This protein binds this small molecule.
Small molecule (SMILES): CC(=O)N[C@@H]1[C@@H](O)[C@H](O)[C@@H](CO)O[C@H]1O

Sequence of chain 1.C:
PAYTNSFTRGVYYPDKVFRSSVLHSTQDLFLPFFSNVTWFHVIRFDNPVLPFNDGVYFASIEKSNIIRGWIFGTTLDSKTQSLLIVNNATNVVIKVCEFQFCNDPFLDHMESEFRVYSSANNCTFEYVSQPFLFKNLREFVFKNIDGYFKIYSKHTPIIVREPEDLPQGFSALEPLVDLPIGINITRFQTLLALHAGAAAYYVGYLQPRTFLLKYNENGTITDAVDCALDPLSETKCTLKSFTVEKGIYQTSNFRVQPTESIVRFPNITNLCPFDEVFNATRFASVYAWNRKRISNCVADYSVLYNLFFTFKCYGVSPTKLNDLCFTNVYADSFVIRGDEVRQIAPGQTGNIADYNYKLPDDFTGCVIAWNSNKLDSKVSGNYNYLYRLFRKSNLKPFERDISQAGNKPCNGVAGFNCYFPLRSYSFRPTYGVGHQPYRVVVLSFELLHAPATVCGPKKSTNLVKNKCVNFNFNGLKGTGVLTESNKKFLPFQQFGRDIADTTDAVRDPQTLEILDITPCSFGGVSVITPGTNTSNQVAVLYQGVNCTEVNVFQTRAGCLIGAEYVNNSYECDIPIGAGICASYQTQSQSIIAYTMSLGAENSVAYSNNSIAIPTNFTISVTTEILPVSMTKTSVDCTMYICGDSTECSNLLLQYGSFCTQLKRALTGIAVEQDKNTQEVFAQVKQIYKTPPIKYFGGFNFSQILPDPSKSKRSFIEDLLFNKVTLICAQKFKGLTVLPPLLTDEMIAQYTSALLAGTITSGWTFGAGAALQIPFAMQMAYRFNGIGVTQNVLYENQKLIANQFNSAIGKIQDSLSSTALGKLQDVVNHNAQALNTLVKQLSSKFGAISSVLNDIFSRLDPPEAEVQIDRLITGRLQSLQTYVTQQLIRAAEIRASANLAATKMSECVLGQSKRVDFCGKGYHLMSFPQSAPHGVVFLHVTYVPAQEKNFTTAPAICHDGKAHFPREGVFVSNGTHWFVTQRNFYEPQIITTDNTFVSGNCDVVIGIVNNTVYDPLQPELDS

Binding-site contacts:
Ligand atom C1 contacts residue ASN1095 of chain 1.C at 1.4 Å.
Ligand atom C5 contacts residue ASN1095 of chain 1.C at 3.7 Å.
Ligand atom C4 contacts residue ASN1095 of chain 1.C at 4.3 Å.
Ligand atom C1 contacts residue HIS1098 of chain 1.C at 4.2 Å.
Ligand atom O5 contacts residue HIS1098 of chain 1.C at 4.2 Å.
Ligand atom C1 contacts residue PHE1100 of chain 1.C at 4.4 Å (hydrophobic).
Ligand atom N2 contacts residue ASN1095 of chain 1.C at 2.8 Å (h-bond).
Ligand atom C8 contacts residue THR1097 of chain 1.C at 4.3 Å.
Ligand atom O7 contacts residue ASN1095 of chain 1.C at 3.8 Å.
Ligand atom O7 contacts residue HIS1098 of chain 1.C at 4.1 Å.
Ligand atom C3 contacts residue ASN1095 of chain 1.C at 3.8 Å.
Ligand atom C7 contacts residue THR1097 of chain 1.C at 3.6 Å.
Ligand atom C6 contacts residue HIS1098 of chain 1.C at 4.0 Å.
Ligand atom C5 contacts residue HIS1098 of chain 1.C at 3.8 Å.
Ligand atom C2 contacts residue ASN1095 of chain 1.C at 2.4 Å.
Ligand atom C6 contacts residue PHE1100 of chain 1.C at 3.6 Å (hydrophobic).
Ligand atom C7 contacts residue ASN1095 of chain 1.C at 3.5 Å.
Ligand atom C5 contacts residue PHE1100 of chain 1.C at 4.0 Å (hydrophobic).
Ligand atom O6 contacts residue PHE1100 of chain 1.C at 3.6 Å.
Ligand atom O5 contacts residue PHE1100 of chain 1.C at 3.5 Å.
Ligand atom O5 contacts residue ASN1095 of chain 1.C at 2.5 Å (h-bond).
Ligand atom O7 contacts residue THR1097 of chain 1.C at 2.4 Å (h-bond).
Ligand atom C8 contacts residue ASN1095 of chain 1.C at 3.4 Å.